Binding-site contacts:
Ligand atom CAO contacts residue LEU42 of chain 1.A at 4.1 Å (hydrophobic).
Ligand atom CAN contacts residue LEU31 of chain 1.A at 4.2 Å (hydrophobic).
Ligand atom CAN contacts residue PRO32 of chain 1.A at 3.8 Å (hydrophobic).
Ligand atom NAH contacts residue VAL37 of chain 1.A at 3.5 Å.
Ligand atom CAR contacts residue VAL96 of chain 1.A at 3.9 Å (hydrophobic).
Ligand atom CAP contacts residue VAL37 of chain 1.A at 3.4 Å (hydrophobic).
Ligand atom CAC contacts residue LEU42 of chain 1.A at 3.8 Å (hydrophobic).
Ligand atom CAG contacts residue ILE44 of chain 1.A at 3.8 Å (hydrophobic).
Ligand atom CAI contacts residue LEU42 of chain 1.A at 3.6 Å (hydrophobic).
Ligand atom CAS contacts residue PHE33 of chain 1.A at 3.3 Å (hydrophobic).
Ligand atom NAB contacts residue VAL96 of chain 1.A at 3.8 Å.
Ligand atom CAO contacts residue PRO32 of chain 1.A at 4.0 Å (hydrophobic).
Ligand atom OAQ contacts residue TYR47 of chain 1.A at 4.1 Å.
Ligand atom CAP contacts residue VAL96 of chain 1.A at 3.9 Å (hydrophobic).
Ligand atom CAS contacts residue PRO32 of chain 1.A at 3.8 Å (hydrophobic).
Ligand atom OAQ contacts residue VAL37 of chain 1.A at 3.9 Å.
Ligand atom OAQ contacts residue VAL96 of chain 1.A at 4.0 Å.
Ligand atom CAM contacts residue LEU31 of chain 1.A at 3.8 Å (hydrophobic).
Ligand atom CAS contacts residue ALA86 of chain 1.A at 3.7 Å (hydrophobic).
Ligand atom CAD contacts residue LEU42 of chain 1.A at 3.5 Å (hydrophobic).
Ligand atom CAL contacts residue PRO32 of chain 1.A at 3.9 Å (hydrophobic).
Ligand atom CAR contacts residue VAL37 of chain 1.A at 3.5 Å (hydrophobic).
Ligand atom OAQ contacts residue ASN90 of chain 1.A at 2.9 Å (h-bond).
Ligand atom CAS contacts residue VAL96 of chain 1.A at 3.5 Å (hydrophobic).
Ligand atom CAK contacts residue PRO32 of chain 1.A at 3.9 Å (hydrophobic).
Ligand atom CAD contacts residue VAL96 of chain 1.A at 3.9 Å (hydrophobic).
Ligand atom CAM contacts residue PRO32 of chain 1.A at 3.8 Å (hydrophobic).
Ligand atom CAG contacts residue ASN90 of chain 1.A at 3.9 Å.
Ligand atom CAI contacts residue VAL37 of chain 1.A at 3.8 Å (hydrophobic).
Ligand atom CAR contacts residue PRO32 of chain 1.A at 3.2 Å (hydrophobic).
Ligand atom CAJ contacts residue PRO32 of chain 1.A at 4.0 Å (hydrophobic).
Ligand atom CAG contacts residue LEU42 of chain 1.A at 3.9 Å (hydrophobic).
Ligand atom CAP contacts residue ASN90 of chain 1.A at 3.9 Å.
Ligand atom CAI contacts residue PRO32 of chain 1.A at 4.0 Å (hydrophobic).
Ligand atom CAF contacts residue ASN90 of chain 1.A at 3.3 Å.
Ligand atom CAC contacts residue VAL96 of chain 1.A at 3.8 Å (hydrophobic).
Ligand atom CAE contacts residue VAL96 of chain 1.A at 4.0 Å (hydrophobic).
Ligand atom NAA contacts residue LEU42 of chain 1.A at 3.9 Å.
Ligand atom CAE contacts residue LEU42 of chain 1.A at 3.9 Å (hydrophobic).
Ligand atom NAA contacts residue VAL96 of chain 1.A at 3.9 Å.

Sequence of chain 1.A:
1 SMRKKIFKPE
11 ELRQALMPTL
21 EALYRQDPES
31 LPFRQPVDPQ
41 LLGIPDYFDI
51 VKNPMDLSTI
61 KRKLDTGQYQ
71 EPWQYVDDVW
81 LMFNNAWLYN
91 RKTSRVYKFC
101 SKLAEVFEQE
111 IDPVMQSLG

The small molecule below binds the protein below.
Small molecule (SMILES): CCC(=O)N1CCc2[nH]nc(-c3ccccc3)c2C1